Sequence of chain 1.C:
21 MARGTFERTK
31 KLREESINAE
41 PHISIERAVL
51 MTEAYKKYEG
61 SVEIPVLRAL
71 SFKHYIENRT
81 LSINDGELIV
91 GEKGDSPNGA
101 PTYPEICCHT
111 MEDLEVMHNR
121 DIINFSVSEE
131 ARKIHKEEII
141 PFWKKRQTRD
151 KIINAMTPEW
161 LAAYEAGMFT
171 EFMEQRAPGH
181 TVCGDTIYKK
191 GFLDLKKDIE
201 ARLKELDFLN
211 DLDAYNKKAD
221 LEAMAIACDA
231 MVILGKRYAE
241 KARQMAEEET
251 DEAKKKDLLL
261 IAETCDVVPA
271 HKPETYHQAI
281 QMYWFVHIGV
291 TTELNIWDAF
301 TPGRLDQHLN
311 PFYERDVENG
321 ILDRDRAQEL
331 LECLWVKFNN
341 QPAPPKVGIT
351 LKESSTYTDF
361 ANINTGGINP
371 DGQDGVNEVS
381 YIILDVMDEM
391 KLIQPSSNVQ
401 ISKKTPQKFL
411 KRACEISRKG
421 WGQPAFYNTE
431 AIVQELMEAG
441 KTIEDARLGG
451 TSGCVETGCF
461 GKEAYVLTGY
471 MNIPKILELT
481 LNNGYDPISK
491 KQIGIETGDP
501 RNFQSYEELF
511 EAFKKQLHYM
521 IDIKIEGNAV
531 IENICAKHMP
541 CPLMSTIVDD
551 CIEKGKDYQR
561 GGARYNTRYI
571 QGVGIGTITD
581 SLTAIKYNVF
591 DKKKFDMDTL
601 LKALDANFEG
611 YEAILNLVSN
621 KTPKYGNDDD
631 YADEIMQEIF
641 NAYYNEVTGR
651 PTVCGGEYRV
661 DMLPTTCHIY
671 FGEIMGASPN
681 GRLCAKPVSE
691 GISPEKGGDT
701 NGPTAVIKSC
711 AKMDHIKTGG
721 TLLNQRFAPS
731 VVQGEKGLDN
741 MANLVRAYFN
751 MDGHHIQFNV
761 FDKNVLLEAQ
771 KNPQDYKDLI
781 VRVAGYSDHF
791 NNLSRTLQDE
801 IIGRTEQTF

Binding-site contacts:
Ligand atom C contacts residue SER354 of chain 1.C at 2.6 Å.
Ligand atom CB contacts residue TYR470 of chain 1.C at 2.9 Å (hydrophobic).
Ligand atom OD1 contacts residue PHE172 of chain 1.C at 3.6 Å.
Ligand atom CD contacts residue GLU456 of chain 1.C at 3.4 Å.
Ligand atom OD1 contacts residue LEU467 of chain 1.C at 3.4 Å.
Ligand atom N contacts residue PHE360 of chain 1.C at 3.2 Å.
Ligand atom O contacts residue TRP297 of chain 1.C at 3.2 Å.
Ligand atom C contacts residue TYR470 of chain 1.C at 3.7 Å (hydrophobic).
Ligand atom CA contacts residue THR665 of chain 1.C at 4.0 Å.
Ligand atom OD1 contacts residue HIS180 of chain 1.C at 3.6 Å.
Ligand atom CB contacts residue CYS454 of chain 1.C at 4.0 Å (hydrophobic).
Ligand atom CB contacts residue THR665 of chain 1.C at 3.2 Å.
Ligand atom CD contacts residue PHE360 of chain 1.C at 3.6 Å (hydrophobic).
Ligand atom C contacts residue TRP297 of chain 1.C at 3.3 Å (hydrophobic).
Ligand atom N contacts residue ASP298 of chain 1.C at 3.3 Å (salt-bridge).
Ligand atom OD1 contacts residue GLU456 of chain 1.C at 3.4 Å (salt-bridge).
Ligand atom CD contacts residue CYS454 of chain 1.C at 3.6 Å (hydrophobic).
Ligand atom CG contacts residue ASP298 of chain 1.C at 4.0 Å.
Ligand atom OD1 contacts residue ASP298 of chain 1.C at 3.5 Å (salt-bridge).
Ligand atom OXT contacts residue GLU353 of chain 1.C at 3.7 Å.
Ligand atom O contacts residue SER354 of chain 1.C at 1.9 Å (h-bond).
Ligand atom OXT contacts residue TYR470 of chain 1.C at 2.8 Å (h-bond).
Ligand atom OXT contacts residue SER354 of chain 1.C at 2.7 Å (h-bond).
Ligand atom CA contacts residue SER354 of chain 1.C at 4.0 Å.
Ligand atom CG contacts residue LEU467 of chain 1.C at 3.9 Å (hydrophobic).
Ligand atom OXT contacts residue PHE172 of chain 1.C at 4.1 Å.
Ligand atom CB contacts residue PHE172 of chain 1.C at 3.9 Å (hydrophobic).
Ligand atom CD contacts residue GLY453 of chain 1.C at 3.5 Å.
Ligand atom C contacts residue THR665 of chain 1.C at 3.6 Å.
Ligand atom CG contacts residue TYR470 of chain 1.C at 4.1 Å (hydrophobic).
Ligand atom CG contacts residue GLU456 of chain 1.C at 3.3 Å.
Ligand atom O contacts residue LYS346 of chain 1.C at 3.9 Å.
Ligand atom CA contacts residue TYR470 of chain 1.C at 3.8 Å (hydrophobic).
Ligand atom CD contacts residue ASP298 of chain 1.C at 3.1 Å.
Ligand atom OXT contacts residue THR665 of chain 1.C at 3.1 Å (h-bond).
Ligand atom OXT contacts residue TRP297 of chain 1.C at 3.7 Å.
Ligand atom CA contacts residue TRP297 of chain 1.C at 3.5 Å (hydrophobic).
Ligand atom O contacts residue PHE360 of chain 1.C at 2.9 Å.
Ligand atom C contacts residue PHE360 of chain 1.C at 3.7 Å (hydrophobic).
Ligand atom CG contacts residue CYS454 of chain 1.C at 3.9 Å (hydrophobic).

The small molecule below binds the protein below.
Small molecule (SMILES): O=C(O)[C@@H]1C[C@@H](O)CN1